The small molecule below binds the protein below.
Small molecule (SMILES): CC(=O)N[C@H]1[C@H](O[C@H]2[C@H](O)[C@@H](NC(C)=O)CO[C@@H]2CO)O[C@H](CO)[C@@H](O[C@@H]2O[C@H](CO)[C@@H](O)[C@H](O)[C@@H]2O)[C@@H]1O

Sequence of chain 1.C:
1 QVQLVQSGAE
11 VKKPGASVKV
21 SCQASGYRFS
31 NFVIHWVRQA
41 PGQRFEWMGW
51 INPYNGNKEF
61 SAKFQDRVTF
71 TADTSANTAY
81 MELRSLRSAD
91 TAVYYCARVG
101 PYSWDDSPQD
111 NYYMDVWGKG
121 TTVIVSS

Sequence of chain 1.A:
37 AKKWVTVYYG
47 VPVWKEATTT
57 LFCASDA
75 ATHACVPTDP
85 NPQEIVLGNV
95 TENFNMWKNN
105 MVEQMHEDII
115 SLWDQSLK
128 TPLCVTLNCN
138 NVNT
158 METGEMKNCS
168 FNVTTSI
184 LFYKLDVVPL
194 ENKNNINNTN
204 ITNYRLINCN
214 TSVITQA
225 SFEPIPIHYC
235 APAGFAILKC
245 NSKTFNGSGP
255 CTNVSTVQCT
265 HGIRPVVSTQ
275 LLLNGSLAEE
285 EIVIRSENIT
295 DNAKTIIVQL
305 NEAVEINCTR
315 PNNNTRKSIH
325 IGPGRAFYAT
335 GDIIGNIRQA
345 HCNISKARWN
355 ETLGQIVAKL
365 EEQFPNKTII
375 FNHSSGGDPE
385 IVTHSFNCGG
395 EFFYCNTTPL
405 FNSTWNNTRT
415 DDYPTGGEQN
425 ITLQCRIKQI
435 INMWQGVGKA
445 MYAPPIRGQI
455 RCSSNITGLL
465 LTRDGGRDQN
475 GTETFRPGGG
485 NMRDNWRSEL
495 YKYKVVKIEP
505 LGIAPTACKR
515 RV

Binding-site contacts:
Ligand atom C3 contacts residue THR402 of chain 1.A at 3.5 Å.
Ligand atom C4 contacts residue THR402 of chain 1.A at 3.9 Å.
Ligand atom C3 contacts residue ASN400 of chain 1.A at 3.8 Å.
Ligand atom C2 contacts residue ASN400 of chain 1.A at 2.6 Å.
Ligand atom C8 contacts residue TYR102 of chain 1.C at 4.1 Å (hydrophobic).
Ligand atom C8 contacts residue VAL386 of chain 1.A at 3.6 Å (hydrophobic).
Ligand atom N2 contacts residue ASN400 of chain 1.A at 3.0 Å (h-bond).
Ligand atom C2 contacts residue TRP104 of chain 1.C at 3.8 Å (hydrophobic).
Ligand atom C1 contacts residue ASN400 of chain 1.A at 1.4 Å.
Ligand atom C3 contacts residue HIS377 of chain 1.A at 3.7 Å.
Ligand atom C8 contacts residue HIS377 of chain 1.A at 3.7 Å.
Ligand atom C2 contacts residue HIS377 of chain 1.A at 4.3 Å.
Ligand atom O7 contacts residue HIS377 of chain 1.A at 4.2 Å.
Ligand atom C8 contacts residue TRP104 of chain 1.C at 4.2 Å (hydrophobic).
Ligand atom O3 contacts residue HIS377 of chain 1.A at 3.8 Å.
Ligand atom O4 contacts residue THR402 of chain 1.A at 3.3 Å.
Ligand atom O5 contacts residue THR402 of chain 1.A at 4.1 Å.
Ligand atom N2 contacts residue TRP104 of chain 1.C at 3.9 Å.
Ligand atom C7 contacts residue HIS377 of chain 1.A at 3.6 Å.
Ligand atom O5 contacts residue ASN400 of chain 1.A at 2.4 Å (h-bond).
Ligand atom C4 contacts residue ASN400 of chain 1.A at 4.3 Å.
Ligand atom O7 contacts residue SER103 of chain 1.C at 3.8 Å.
Ligand atom C1 contacts residue TRP104 of chain 1.C at 4.4 Å (hydrophobic).
Ligand atom N2 contacts residue HIS377 of chain 1.A at 3.6 Å (h-bond).
Ligand atom C1 contacts residue THR402 of chain 1.A at 3.2 Å.
Ligand atom C7 contacts residue THR402 of chain 1.A at 3.9 Å.
Ligand atom C2 contacts residue THR402 of chain 1.A at 3.6 Å.
Ligand atom O7 contacts residue THR402 of chain 1.A at 3.4 Å.
Ligand atom O7 contacts residue TYR102 of chain 1.C at 4.1 Å.
Ligand atom C7 contacts residue ASN400 of chain 1.A at 4.2 Å.
Ligand atom C7 contacts residue TRP104 of chain 1.C at 3.6 Å (hydrophobic).
Ligand atom C5 contacts residue ASN400 of chain 1.A at 3.6 Å.
Ligand atom O7 contacts residue TRP104 of chain 1.C at 3.1 Å (h-bond).
Ligand atom C5 contacts residue THR402 of chain 1.A at 3.8 Å.
Ligand atom N2 contacts residue THR402 of chain 1.A at 3.6 Å.